Sequence of chain 1.A:
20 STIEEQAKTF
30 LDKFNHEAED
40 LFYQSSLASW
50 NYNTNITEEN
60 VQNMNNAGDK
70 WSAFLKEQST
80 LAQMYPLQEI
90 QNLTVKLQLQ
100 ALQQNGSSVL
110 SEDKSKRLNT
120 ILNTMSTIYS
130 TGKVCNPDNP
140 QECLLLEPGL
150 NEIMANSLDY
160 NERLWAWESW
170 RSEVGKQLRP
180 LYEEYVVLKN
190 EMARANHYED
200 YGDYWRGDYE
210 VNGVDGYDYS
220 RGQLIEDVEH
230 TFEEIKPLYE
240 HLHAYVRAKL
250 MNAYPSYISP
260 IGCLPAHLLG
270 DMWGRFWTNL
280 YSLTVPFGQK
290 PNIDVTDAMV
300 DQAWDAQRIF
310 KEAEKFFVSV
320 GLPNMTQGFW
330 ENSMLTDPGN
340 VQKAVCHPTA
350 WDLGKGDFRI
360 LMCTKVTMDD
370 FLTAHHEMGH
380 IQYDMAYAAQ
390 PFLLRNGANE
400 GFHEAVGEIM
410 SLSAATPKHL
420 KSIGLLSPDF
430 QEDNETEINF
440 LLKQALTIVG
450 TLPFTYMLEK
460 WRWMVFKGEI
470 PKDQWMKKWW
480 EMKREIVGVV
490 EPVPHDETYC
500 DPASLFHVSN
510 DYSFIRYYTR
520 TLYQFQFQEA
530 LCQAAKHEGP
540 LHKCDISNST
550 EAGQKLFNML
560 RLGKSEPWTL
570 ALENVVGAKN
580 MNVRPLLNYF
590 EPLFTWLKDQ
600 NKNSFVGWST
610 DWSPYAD

This small molecule binds to this protein.
Small molecule (SMILES): CC(=O)N[C@@H]1[C@@H](O)[C@H](O)[C@@H](CO)O[C@H]1O

Binding-site contacts:
Ligand atom C5 contacts residue ASN91 of chain 1.A at 3.7 Å.
Ligand atom O5 contacts residue LYS27 of chain 1.A at 3.4 Å.
Ligand atom C8 contacts residue ASN91 of chain 1.A at 4.2 Å.
Ligand atom N2 contacts residue ASN91 of chain 1.A at 2.9 Å (h-bond).
Ligand atom C7 contacts residue ASN91 of chain 1.A at 3.9 Å.
Ligand atom C2 contacts residue THR93 of chain 1.A at 4.2 Å.
Ligand atom C1 contacts residue LYS27 of chain 1.A at 4.1 Å.
Ligand atom C5 contacts residue LYS27 of chain 1.A at 4.4 Å.
Ligand atom C4 contacts residue ASN91 of chain 1.A at 4.2 Å.
Ligand atom O6 contacts residue LYS27 of chain 1.A at 3.3 Å.
Ligand atom C5 contacts residue THR93 of chain 1.A at 3.9 Å.
Ligand atom C1 contacts residue THR93 of chain 1.A at 3.2 Å.
Ligand atom C6 contacts residue LYS27 of chain 1.A at 4.2 Å.
Ligand atom C3 contacts residue THR93 of chain 1.A at 4.5 Å.
Ligand atom O5 contacts residue THR93 of chain 1.A at 3.7 Å.
Ligand atom C1 contacts residue ASN91 of chain 1.A at 1.4 Å.
Ligand atom O7 contacts residue ASN91 of chain 1.A at 4.5 Å.
Ligand atom C2 contacts residue ASN91 of chain 1.A at 2.5 Å.
Ligand atom C3 contacts residue ASN91 of chain 1.A at 3.8 Å.
Ligand atom O5 contacts residue ASN91 of chain 1.A at 2.4 Å (h-bond).